Binding-site contacts:
Ligand atom O6 contacts residue GLU56 of chain 1.E at 3.8 Å.
Ligand atom C5 contacts residue NAG2 of chain 1.J at 4.0 Å.
Ligand atom O2 contacts residue GLY54 of chain 1.E at 3.6 Å.
Ligand atom C2 contacts residue NAG2 of chain 1.J at 1.9 Å.
Ligand atom O6 contacts residue GLY54 of chain 1.E at 3.4 Å (h-bond).
Ligand atom O2 contacts residue SER55 of chain 1.E at 3.5 Å.
Ligand atom C6 contacts residue SER55 of chain 1.E at 3.7 Å.
Ligand atom O5 contacts residue NAG2 of chain 1.J at 3.0 Å (h-bond).
Ligand atom C3 contacts residue NAG2 of chain 1.J at 3.4 Å.
Ligand atom C6 contacts residue GLY54 of chain 1.E at 3.7 Å.
Ligand atom C1 contacts residue NAG2 of chain 1.J at 1.7 Å.
Ligand atom O3 contacts residue NAG2 of chain 1.J at 4.2 Å.
Ligand atom C4 contacts residue NAG2 of chain 1.J at 4.2 Å.
Ligand atom C5 contacts residue GLY54 of chain 1.E at 4.0 Å.
Ligand atom O4 contacts residue LYS57 of chain 1.E at 3.4 Å (salt-bridge).
Ligand atom O2 contacts residue NAG2 of chain 1.J at 2.5 Å (h-bond).
Ligand atom C2 contacts residue SER55 of chain 1.E at 4.5 Å.
Ligand atom O6 contacts residue SER55 of chain 1.E at 2.4 Å (h-bond).

A protein and the small-molecule ligand that binds it are described below.
Small molecule (SMILES): OC[C@H]1O[C@H](O[C@H]2[C@H](O)[C@@H](CO)OC[C@H]2O)[C@@H](O)[C@@H](O)[C@@H]1O

Sequence of chain 1.E:
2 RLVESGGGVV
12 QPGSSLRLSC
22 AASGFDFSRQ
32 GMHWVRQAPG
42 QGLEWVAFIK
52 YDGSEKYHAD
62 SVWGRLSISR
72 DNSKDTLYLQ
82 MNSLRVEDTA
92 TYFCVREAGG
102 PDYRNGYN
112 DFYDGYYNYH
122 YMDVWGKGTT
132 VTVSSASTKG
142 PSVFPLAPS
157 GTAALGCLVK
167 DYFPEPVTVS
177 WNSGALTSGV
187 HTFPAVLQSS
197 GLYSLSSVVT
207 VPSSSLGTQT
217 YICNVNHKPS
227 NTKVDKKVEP